The small molecule below binds the protein below.
Small molecule (SMILES): N#C[Fe](C#N)(C#N)(C#N)(C#N)C#N

Sequence of chain 1.A:
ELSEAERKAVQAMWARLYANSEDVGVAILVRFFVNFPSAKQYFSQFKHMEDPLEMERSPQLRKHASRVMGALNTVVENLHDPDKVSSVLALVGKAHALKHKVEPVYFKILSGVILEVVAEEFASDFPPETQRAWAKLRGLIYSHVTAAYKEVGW

Binding-site contacts:
Ligand atom N25 contacts residue ARG155 of chain 1.A at 2.8 Å (salt-bridge).
Ligand atom C11 contacts residue ARG155 of chain 1.A at 3.6 Å.
Ligand atom N25 contacts residue TYR159 of chain 1.A at 3.6 Å.
Ligand atom N22 contacts residue LYS125 of chain 1.A at 2.9 Å (salt-bridge).
Ligand atom N11 contacts residue ARG155 of chain 1.A at 3.5 Å.
Ligand atom N25 contacts residue LYS125 of chain 1.A at 3.7 Å.
Ligand atom N21 contacts residue ARG155 of chain 1.A at 4.1 Å.
Ligand atom C26 contacts residue LYS125 of chain 1.A at 3.7 Å.
Ligand atom FE2 contacts residue LYS125 of chain 1.A at 4.3 Å.
Ligand atom C22 contacts residue TYR159 of chain 1.A at 3.9 Å (hydrophobic).
Ligand atom FE2 contacts residue ARG155 of chain 1.A at 4.5 Å.
Ligand atom N22 contacts residue TYR159 of chain 1.A at 3.6 Å.
Ligand atom C21 contacts residue LYS125 of chain 1.A at 3.6 Å.
Ligand atom C22 contacts residue LYS125 of chain 1.A at 3.4 Å.
Ligand atom N23 contacts residue GLY156 of chain 1.A at 3.6 Å.
Ligand atom C21 contacts residue TYR159 of chain 1.A at 4.0 Å (hydrophobic).
Ligand atom N11 contacts residue ALA152 of chain 1.A at 4.3 Å.
Ligand atom C26 contacts residue ARG155 of chain 1.A at 4.3 Å.
Ligand atom C23 contacts residue TYR159 of chain 1.A at 4.0 Å (hydrophobic).
Ligand atom C23 contacts residue GLY156 of chain 1.A at 4.0 Å.
Ligand atom N11 contacts residue GLY156 of chain 1.A at 4.4 Å.
Ligand atom C21 contacts residue ARG155 of chain 1.A at 3.2 Å.
Ligand atom N23 contacts residue TYR159 of chain 1.A at 3.7 Å.
Ligand atom N21 contacts residue LYS125 of chain 1.A at 3.8 Å.